A protein and the small-molecule ligand that binds it are described below.
Small molecule (SMILES): CC(=O)N[C@H]1[C@H](O[C@H]2[C@H](O)[C@@H](NC(C)=O)CO[C@@H]2CO)O[C@H](CO)[C@@H](O[C@@H]2O[C@H](CO)[C@@H](O)[C@H](O)[C@@H]2O)[C@@H]1O

Binding-site contacts:
Ligand atom O6 contacts residue ARG15 of chain 1.B at 2.8 Å (salt-bridge).
Ligand atom C1 contacts residue ASN59 of chain 1.B at 1.4 Å.
Ligand atom O5 contacts residue ASN59 of chain 1.B at 2.4 Å (h-bond).
Ligand atom N2 contacts residue ASN59 of chain 1.B at 2.8 Å (h-bond).
Ligand atom C6 contacts residue ARG15 of chain 1.B at 3.2 Å.
Ligand atom C7 contacts residue ASN59 of chain 1.B at 3.9 Å.
Ligand atom O5 contacts residue ARG15 of chain 1.B at 3.7 Å.
Ligand atom C4 contacts residue ASN59 of chain 1.B at 4.3 Å.
Ligand atom C5 contacts residue ARG15 of chain 1.B at 4.0 Å.
Ligand atom C5 contacts residue ASN59 of chain 1.B at 3.6 Å.
Ligand atom C2 contacts residue ASN59 of chain 1.B at 2.5 Å.
Ligand atom C3 contacts residue ASN59 of chain 1.B at 3.8 Å.
Ligand atom O6 contacts residue ASN59 of chain 1.B at 4.2 Å.

Sequence of chain 1.B:
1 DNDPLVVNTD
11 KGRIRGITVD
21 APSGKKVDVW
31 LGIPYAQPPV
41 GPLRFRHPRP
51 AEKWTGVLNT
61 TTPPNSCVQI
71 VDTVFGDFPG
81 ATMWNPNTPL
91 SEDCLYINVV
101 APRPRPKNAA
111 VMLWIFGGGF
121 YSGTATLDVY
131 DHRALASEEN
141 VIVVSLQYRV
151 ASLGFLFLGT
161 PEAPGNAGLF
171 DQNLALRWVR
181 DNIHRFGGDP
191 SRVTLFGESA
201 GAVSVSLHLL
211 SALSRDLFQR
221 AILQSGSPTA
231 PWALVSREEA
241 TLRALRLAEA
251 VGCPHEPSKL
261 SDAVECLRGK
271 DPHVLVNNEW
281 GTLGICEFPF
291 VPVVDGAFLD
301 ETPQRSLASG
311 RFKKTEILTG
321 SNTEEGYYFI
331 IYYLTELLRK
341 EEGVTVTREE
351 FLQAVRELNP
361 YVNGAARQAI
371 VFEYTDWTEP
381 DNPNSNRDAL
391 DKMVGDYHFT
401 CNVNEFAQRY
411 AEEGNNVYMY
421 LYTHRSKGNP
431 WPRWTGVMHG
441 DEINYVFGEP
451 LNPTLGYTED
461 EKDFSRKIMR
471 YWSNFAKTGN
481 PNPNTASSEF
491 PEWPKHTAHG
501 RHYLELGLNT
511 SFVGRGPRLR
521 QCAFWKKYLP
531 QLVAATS